The small molecule below binds the protein below.
Small molecule (SMILES): CC(=O)N[C@H]1[C@H]([C@H](O)[C@H](O)CO)O[C@@](O[C@H]2[C@@H](O)[C@@H](CO)O[C@@H](O[C@H]3[C@H](O)[C@@H](O)[C@@H](O)O[C@@H]3CO)[C@@H]2O)(C(=O)O)C[C@@H]1O

Sequence of chain 25.A:
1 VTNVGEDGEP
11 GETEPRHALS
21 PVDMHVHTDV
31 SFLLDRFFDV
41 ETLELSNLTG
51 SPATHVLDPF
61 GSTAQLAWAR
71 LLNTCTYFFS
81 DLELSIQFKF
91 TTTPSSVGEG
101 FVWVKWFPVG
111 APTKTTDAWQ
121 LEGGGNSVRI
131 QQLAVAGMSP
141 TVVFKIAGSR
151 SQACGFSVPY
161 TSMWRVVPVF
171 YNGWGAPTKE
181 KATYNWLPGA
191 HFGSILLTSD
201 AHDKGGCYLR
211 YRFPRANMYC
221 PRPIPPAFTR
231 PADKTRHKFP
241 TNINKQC

Sequence of chain 21.A:
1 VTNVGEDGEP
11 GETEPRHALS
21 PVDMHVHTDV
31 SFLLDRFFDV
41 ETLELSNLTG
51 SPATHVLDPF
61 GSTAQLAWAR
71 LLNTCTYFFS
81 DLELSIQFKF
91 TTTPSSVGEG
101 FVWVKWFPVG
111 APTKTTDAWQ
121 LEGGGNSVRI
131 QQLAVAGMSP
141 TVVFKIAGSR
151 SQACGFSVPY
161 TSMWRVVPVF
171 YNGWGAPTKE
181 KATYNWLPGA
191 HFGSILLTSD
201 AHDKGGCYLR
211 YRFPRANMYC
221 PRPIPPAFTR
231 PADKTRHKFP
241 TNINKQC

Binding-site contacts:
Ligand atom C5 contacts residue ALA118 of chain 25.A at 3.6 Å (hydrophobic).
Ligand atom C9 contacts residue TRP119 of chain 25.A at 4.3 Å (hydrophobic).
Ligand atom C4 contacts residue ALA118 of chain 25.A at 4.0 Å (hydrophobic).
Ligand atom C1 contacts residue ARG129 of chain 25.A at 4.0 Å.
Ligand atom O8 contacts residue ALA118 of chain 25.A at 3.8 Å.
Ligand atom C11 contacts residue ALA118 of chain 25.A at 3.9 Å (hydrophobic).
Ligand atom O10 contacts residue ALA64 of chain 21.A at 3.8 Å.
Ligand atom O9 contacts residue THR42 of chain 21.A at 4.0 Å.
Ligand atom C11 contacts residue GLN65 of chain 21.A at 3.7 Å.
Ligand atom C11 contacts residue GLN132 of chain 25.A at 4.3 Å.
Ligand atom C11 contacts residue TRP119 of chain 25.A at 4.4 Å (hydrophobic).
Ligand atom C8 contacts residue ALA118 of chain 25.A at 4.3 Å (hydrophobic).
Ligand atom C6 contacts residue ALA118 of chain 25.A at 3.4 Å (hydrophobic).
Ligand atom C10 contacts residue ALA118 of chain 25.A at 3.8 Å (hydrophobic).
Ligand atom O9 contacts residue GLN120 of chain 25.A at 3.5 Å (h-bond).
Ligand atom C8 contacts residue GLN120 of chain 25.A at 4.1 Å.
Ligand atom C10 contacts residue GLN65 of chain 21.A at 4.5 Å.
Ligand atom O8 contacts residue TRP119 of chain 25.A at 3.8 Å.
Ligand atom N5 contacts residue ALA118 of chain 25.A at 2.8 Å (h-bond).
Ligand atom O10 contacts residue GLN65 of chain 21.A at 4.0 Å.
Ligand atom C10 contacts residue ALA64 of chain 21.A at 4.5 Å (hydrophobic).
Ligand atom O1B contacts residue ARG129 of chain 25.A at 3.9 Å.
Ligand atom O1A contacts residue ARG129 of chain 25.A at 3.3 Å (salt-bridge).
Ligand atom C7 contacts residue ALA118 of chain 25.A at 3.6 Å (hydrophobic).
Ligand atom O8 contacts residue GLN120 of chain 25.A at 2.8 Å (h-bond).
Ligand atom O1A contacts residue ALA118 of chain 25.A at 4.5 Å.